The small molecule below binds the protein below.
Small molecule (SMILES): CC[C@H](C)CCCCCCCCCCC(=O)O

Binding-site contacts:
Ligand atom O02 contacts residue BMJ1 of chain 1.L at 0.6 Å (h-bond).
Ligand atom C01 contacts residue THR62 of chain 1.B at 3.7 Å.
Ligand atom C02 contacts residue SER95 of chain 1.B at 3.6 Å.
Ligand atom C06 contacts residue BMJ1 of chain 1.L at 0.3 Å.
Ligand atom C11 contacts residue BMJ1 of chain 1.L at 0.3 Å.
Ligand atom C03 contacts residue HIS270 of chain 1.B at 3.8 Å.
Ligand atom C09 contacts residue BMJ1 of chain 1.L at 0.2 Å.
Ligand atom C04 contacts residue BMJ1 of chain 1.L at 0.2 Å.
Ligand atom C07 contacts residue BMJ1 of chain 1.L at 0.1 Å.
Ligand atom C10 contacts residue BMJ1 of chain 1.L at 0.5 Å.
Ligand atom C08 contacts residue ILE198 of chain 1.B at 3.8 Å (hydrophobic).
Ligand atom C15 contacts residue GLY277 of chain 1.B at 3.7 Å.
Ligand atom C06 contacts residue HIS270 of chain 1.B at 3.6 Å.
Ligand atom C14 contacts residue BMJ1 of chain 1.L at 0.6 Å.
Ligand atom C02 contacts residue BMJ1 of chain 1.L at 0.5 Å.
Ligand atom C03 contacts residue ARG173 of chain 1.B at 3.7 Å.
Ligand atom C02 contacts residue THR62 of chain 1.B at 3.7 Å.
Ligand atom O02 contacts residue SER95 of chain 1.B at 2.4 Å (h-bond).
Ligand atom C01 contacts residue SER95 of chain 1.B at 3.4 Å.
Ligand atom C04 contacts residue HIS270 of chain 1.B at 3.4 Å.
Ligand atom C12 contacts residue BMJ1 of chain 1.L at 0.6 Å.
Ligand atom C10 contacts residue VAL267 of chain 1.B at 3.8 Å (hydrophobic).
Ligand atom O02 contacts residue GLN64 of chain 1.B at 3.8 Å.
Ligand atom O01 contacts residue SER63 of chain 1.B at 3.6 Å.
Ligand atom C01 contacts residue BMJ1 of chain 1.L at 0.5 Å.
Ligand atom C08 contacts residue BMJ1 of chain 1.L at 0.2 Å.
Ligand atom O01 contacts residue GLN64 of chain 1.B at 3.7 Å.
Ligand atom C05 contacts residue BMJ1 of chain 1.L at 0.2 Å.
Ligand atom O01 contacts residue BMJ1 of chain 1.L at 0.6 Å (h-bond).
Ligand atom C03 contacts residue ILE94 of chain 1.B at 3.5 Å (hydrophobic).
Ligand atom C02 contacts residue LEU28 of chain 1.B at 3.6 Å (hydrophobic).
Ligand atom C07 contacts residue HIS270 of chain 1.B at 3.8 Å.
Ligand atom C15 contacts residue ILE233 of chain 1.B at 3.8 Å (hydrophobic).
Ligand atom C11 contacts residue ALA121 of chain 1.B at 3.8 Å (hydrophobic).
Ligand atom C03 contacts residue BMJ1 of chain 1.L at 0.4 Å.
Ligand atom C05 contacts residue HIS270 of chain 1.B at 3.5 Å.
Ligand atom C13 contacts residue BMJ1 of chain 1.L at 0.7 Å.
Ligand atom C15 contacts residue BMJ1 of chain 1.L at 1.6 Å.
Ligand atom C11 contacts residue PHE193 of chain 1.B at 3.8 Å (hydrophobic).
Ligand atom O01 contacts residue THR62 of chain 1.B at 2.8 Å (h-bond).

Sequence of chain 1.B:
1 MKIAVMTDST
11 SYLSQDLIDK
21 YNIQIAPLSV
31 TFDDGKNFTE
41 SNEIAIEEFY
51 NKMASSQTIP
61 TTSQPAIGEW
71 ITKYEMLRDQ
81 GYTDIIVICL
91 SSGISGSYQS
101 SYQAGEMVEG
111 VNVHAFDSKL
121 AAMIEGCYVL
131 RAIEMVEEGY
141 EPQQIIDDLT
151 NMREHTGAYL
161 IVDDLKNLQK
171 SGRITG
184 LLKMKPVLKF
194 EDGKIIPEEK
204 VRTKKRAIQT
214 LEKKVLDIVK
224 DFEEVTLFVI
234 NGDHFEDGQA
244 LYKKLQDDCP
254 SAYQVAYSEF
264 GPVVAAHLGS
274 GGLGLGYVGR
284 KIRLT